The protein below binds the small molecule below.
Small molecule (SMILES): CC(=O)N[C@@H]1[C@@H](O)[C@H](O)[C@@H](CO)O[C@H]1O

Binding-site contacts:
Ligand atom O4 contacts residue ASN493 of chain 1.B at 4.3 Å.
Ligand atom O6 contacts residue ASN493 of chain 1.B at 4.4 Å.
Ligand atom C4 contacts residue ASN493 of chain 1.B at 4.5 Å.
Ligand atom C3 contacts residue ASN469 of chain 1.B at 3.8 Å.
Ligand atom C4 contacts residue ASN469 of chain 1.B at 4.2 Å.
Ligand atom O4 contacts residue TYR495 of chain 1.B at 4.2 Å.
Ligand atom C7 contacts residue ASN469 of chain 1.B at 3.8 Å.
Ligand atom C5 contacts residue ASN469 of chain 1.B at 3.6 Å.
Ligand atom O5 contacts residue ASN493 of chain 1.B at 4.2 Å.
Ligand atom N2 contacts residue ASN469 of chain 1.B at 3.0 Å (h-bond).
Ligand atom O7 contacts residue ASN469 of chain 1.B at 3.7 Å.
Ligand atom C8 contacts residue TYR495 of chain 1.B at 3.8 Å (hydrophobic).
Ligand atom O3 contacts residue ASN469 of chain 1.B at 4.4 Å.
Ligand atom C1 contacts residue ASN469 of chain 1.B at 1.4 Å.
Ligand atom C5 contacts residue ASN493 of chain 1.B at 3.4 Å.
Ligand atom O5 contacts residue ASN469 of chain 1.B at 2.3 Å (h-bond).
Ligand atom C6 contacts residue ASN493 of chain 1.B at 3.4 Å.
Ligand atom C7 contacts residue TYR495 of chain 1.B at 3.8 Å (hydrophobic).
Ligand atom O7 contacts residue TYR495 of chain 1.B at 3.2 Å.
Ligand atom C6 contacts residue TYR491 of chain 1.B at 4.3 Å (hydrophobic).
Ligand atom C2 contacts residue ASN469 of chain 1.B at 2.4 Å.

Sequence of chain 1.B:
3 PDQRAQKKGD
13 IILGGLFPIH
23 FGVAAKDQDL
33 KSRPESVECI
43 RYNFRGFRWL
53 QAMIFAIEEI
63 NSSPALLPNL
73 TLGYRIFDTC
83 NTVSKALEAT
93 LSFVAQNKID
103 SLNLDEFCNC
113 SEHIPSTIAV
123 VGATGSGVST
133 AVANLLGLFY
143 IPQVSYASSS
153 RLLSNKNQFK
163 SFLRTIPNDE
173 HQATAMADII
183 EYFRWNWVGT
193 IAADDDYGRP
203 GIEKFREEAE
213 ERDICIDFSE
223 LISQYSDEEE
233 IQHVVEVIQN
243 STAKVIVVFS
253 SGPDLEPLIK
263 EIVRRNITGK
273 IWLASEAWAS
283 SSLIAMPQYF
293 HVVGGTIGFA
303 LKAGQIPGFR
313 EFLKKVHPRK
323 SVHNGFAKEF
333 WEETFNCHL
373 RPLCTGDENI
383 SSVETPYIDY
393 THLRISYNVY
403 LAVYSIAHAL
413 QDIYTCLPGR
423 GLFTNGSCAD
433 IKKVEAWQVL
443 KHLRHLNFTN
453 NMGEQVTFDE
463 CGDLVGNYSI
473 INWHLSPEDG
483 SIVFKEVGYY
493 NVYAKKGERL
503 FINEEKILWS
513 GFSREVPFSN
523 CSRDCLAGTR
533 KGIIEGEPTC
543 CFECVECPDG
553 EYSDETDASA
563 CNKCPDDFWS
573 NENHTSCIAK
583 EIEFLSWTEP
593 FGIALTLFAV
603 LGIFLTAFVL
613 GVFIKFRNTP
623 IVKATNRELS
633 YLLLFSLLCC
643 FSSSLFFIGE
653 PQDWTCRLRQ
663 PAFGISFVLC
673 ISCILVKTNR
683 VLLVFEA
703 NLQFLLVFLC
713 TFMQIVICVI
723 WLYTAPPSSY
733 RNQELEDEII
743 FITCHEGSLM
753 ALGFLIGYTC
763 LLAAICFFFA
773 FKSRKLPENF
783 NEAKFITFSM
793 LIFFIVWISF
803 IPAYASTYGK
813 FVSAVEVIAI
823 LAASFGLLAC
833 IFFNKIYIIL